Sequence of chain 1.C:
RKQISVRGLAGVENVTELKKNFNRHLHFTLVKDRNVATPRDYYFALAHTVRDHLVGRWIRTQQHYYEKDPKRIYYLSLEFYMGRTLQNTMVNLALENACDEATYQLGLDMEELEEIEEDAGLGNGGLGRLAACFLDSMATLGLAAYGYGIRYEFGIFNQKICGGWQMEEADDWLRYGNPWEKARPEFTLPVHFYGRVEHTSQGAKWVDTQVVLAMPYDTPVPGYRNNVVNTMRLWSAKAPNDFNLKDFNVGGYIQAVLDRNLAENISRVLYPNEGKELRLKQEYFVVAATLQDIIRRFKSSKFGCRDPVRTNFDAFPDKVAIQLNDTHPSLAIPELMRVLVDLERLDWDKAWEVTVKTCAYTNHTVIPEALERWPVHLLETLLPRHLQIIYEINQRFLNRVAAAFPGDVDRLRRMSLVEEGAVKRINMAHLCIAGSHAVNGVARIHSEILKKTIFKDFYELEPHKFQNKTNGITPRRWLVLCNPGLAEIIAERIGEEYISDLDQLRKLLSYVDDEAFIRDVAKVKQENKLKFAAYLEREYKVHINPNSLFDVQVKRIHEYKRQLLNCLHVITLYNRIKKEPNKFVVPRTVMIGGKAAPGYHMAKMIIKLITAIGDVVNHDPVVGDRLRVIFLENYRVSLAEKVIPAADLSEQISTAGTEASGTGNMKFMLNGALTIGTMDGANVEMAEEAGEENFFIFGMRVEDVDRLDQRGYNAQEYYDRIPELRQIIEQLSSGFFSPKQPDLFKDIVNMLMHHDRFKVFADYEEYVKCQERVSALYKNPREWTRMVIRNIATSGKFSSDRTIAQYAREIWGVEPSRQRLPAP

Sequence of chain 1.D:
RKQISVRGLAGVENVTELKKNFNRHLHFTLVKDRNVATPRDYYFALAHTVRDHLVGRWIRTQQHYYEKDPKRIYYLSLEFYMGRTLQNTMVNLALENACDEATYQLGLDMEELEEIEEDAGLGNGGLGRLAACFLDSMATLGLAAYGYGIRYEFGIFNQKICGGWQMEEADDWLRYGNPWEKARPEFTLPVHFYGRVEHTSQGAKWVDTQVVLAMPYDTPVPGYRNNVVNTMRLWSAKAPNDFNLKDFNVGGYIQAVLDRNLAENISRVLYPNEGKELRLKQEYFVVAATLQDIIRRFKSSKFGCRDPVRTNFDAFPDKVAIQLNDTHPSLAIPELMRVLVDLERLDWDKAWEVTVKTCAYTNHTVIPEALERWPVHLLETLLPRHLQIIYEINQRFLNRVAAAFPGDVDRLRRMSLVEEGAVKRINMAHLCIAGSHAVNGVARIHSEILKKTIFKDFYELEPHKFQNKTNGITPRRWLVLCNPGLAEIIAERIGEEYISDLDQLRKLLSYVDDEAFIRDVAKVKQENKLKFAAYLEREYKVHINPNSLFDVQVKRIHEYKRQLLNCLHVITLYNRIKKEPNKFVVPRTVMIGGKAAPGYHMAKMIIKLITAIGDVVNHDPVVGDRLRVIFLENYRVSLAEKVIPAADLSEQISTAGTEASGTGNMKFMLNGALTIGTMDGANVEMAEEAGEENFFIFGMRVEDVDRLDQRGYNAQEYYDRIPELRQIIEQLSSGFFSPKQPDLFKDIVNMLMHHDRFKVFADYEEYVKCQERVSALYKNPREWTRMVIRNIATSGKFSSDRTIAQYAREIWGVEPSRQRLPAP

The protein below binds the small molecule below.
Small molecule (SMILES): O=c1[nH]cnc2c1ncn2[C@@H]1O[C@H](COP(=O)(O)O)[C@@H](O)[C@H]1O

Binding-site contacts:
Ligand atom C4' contacts residue GLN62 of chain 1.D at 3.5 Å.
Ligand atom O2P contacts residue ARG301 of chain 1.D at 3.0 Å (salt-bridge).
Ligand atom O6 contacts residue LYS306 of chain 1.D at 2.8 Å (salt-bridge).
Ligand atom N3 contacts residue GLN63 of chain 1.D at 3.6 Å.
Ligand atom C2' contacts residue VAL36 of chain 1.C at 3.9 Å (hydrophobic).
Ligand atom N9 contacts residue VAL36 of chain 1.C at 3.7 Å.
Ligand atom N1 contacts residue GLU67 of chain 1.D at 2.9 Å (salt-bridge).
Ligand atom C5 contacts residue ASN35 of chain 1.C at 3.8 Å.
Ligand atom C8 contacts residue TYR66 of chain 1.D at 3.9 Å (hydrophobic).
Ligand atom P contacts residue ARG301 of chain 1.D at 3.8 Å.
Ligand atom O3P contacts residue ARG300 of chain 1.D at 2.4 Å (salt-bridge).
Ligand atom N1 contacts residue LYS306 of chain 1.D at 2.9 Å (salt-bridge).
Ligand atom O1P contacts residue ARG301 of chain 1.D at 2.8 Å (salt-bridge).
Ligand atom O2' contacts residue GLN63 of chain 1.D at 3.9 Å.
Ligand atom C6 contacts residue LYS306 of chain 1.D at 3.2 Å.
Ligand atom O3' contacts residue TRP58 of chain 1.D at 2.9 Å.
Ligand atom O2P contacts residue ARG300 of chain 1.D at 3.5 Å (salt-bridge).
Ligand atom O1P contacts residue ARG300 of chain 1.D at 3.8 Å.
Ligand atom N1 contacts residue ASN35 of chain 1.C at 3.2 Å (h-bond).
Ligand atom C2 contacts residue GLU67 of chain 1.D at 3.1 Å.
Ligand atom C2' contacts residue ASP33 of chain 1.C at 3.5 Å.
Ligand atom O2' contacts residue ASP33 of chain 1.C at 3.5 Å.
Ligand atom O2' contacts residue ILE59 of chain 1.D at 3.2 Å.
Ligand atom O3P contacts residue TYR66 of chain 1.D at 3.1 Å (h-bond).
Ligand atom N7 contacts residue VAL36 of chain 1.C at 3.6 Å.
Ligand atom O1P contacts residue TYR66 of chain 1.D at 2.9 Å (h-bond).
Ligand atom N7 contacts residue TYR66 of chain 1.D at 3.5 Å.
Ligand atom P contacts residue TYR66 of chain 1.D at 3.6 Å.
Ligand atom O6 contacts residue TYR66 of chain 1.D at 3.6 Å.
Ligand atom O4' contacts residue GLN62 of chain 1.D at 3.4 Å.
Ligand atom C5 contacts residue TYR66 of chain 1.D at 3.7 Å (hydrophobic).
Ligand atom C8 contacts residue VAL36 of chain 1.C at 3.2 Å (hydrophobic).
Ligand atom C6 contacts residue TYR66 of chain 1.D at 3.7 Å (hydrophobic).
Ligand atom P contacts residue ARG300 of chain 1.D at 3.3 Å.
Ligand atom C2 contacts residue ASN35 of chain 1.C at 3.1 Å.
Ligand atom C6 contacts residue ASN35 of chain 1.C at 3.9 Å.
Ligand atom C4 contacts residue ASN35 of chain 1.C at 3.7 Å.
Ligand atom C4' contacts residue TRP58 of chain 1.D at 3.9 Å (hydrophobic).
Ligand atom N3 contacts residue ASN35 of chain 1.C at 3.1 Å (h-bond).
Ligand atom N1 contacts residue TYR66 of chain 1.D at 3.9 Å.